This small molecule binds to this protein.
Small molecule (SMILES): CC(=O)N[C@H]1[C@H](O[C@H]2[C@H](O)[C@@H](NC(C)=O)CO[C@@H]2CO)O[C@H](CO)[C@@H](O[C@H]2O[C@H](CO)[C@@H](O)[C@H](O[C@H]3O[C@H](CO)[C@@H](O)[C@H](O)[C@@H]3O)[C@@H]2O)[C@@H]1O

Sequence of chain 1.A:
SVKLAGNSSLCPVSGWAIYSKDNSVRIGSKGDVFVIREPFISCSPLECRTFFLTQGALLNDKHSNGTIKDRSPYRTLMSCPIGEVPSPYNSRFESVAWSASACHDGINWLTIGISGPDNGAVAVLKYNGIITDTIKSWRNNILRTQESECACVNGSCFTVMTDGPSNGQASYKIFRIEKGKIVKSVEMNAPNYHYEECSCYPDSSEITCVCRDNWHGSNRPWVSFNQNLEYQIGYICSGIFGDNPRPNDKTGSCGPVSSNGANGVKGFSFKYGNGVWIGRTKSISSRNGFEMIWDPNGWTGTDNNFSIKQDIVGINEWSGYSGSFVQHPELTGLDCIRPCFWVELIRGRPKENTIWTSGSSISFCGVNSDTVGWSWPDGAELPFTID

Binding-site contacts:
Ligand atom C4 contacts residue ASN65 of chain 1.A at 4.1 Å.
Ligand atom O5 contacts residue ASN65 of chain 1.A at 2.4 Å (h-bond).
Ligand atom C8 contacts residue ASN65 of chain 1.A at 4.4 Å.
Ligand atom C3 contacts residue ASN65 of chain 1.A at 3.7 Å.
Ligand atom N2 contacts residue ASN65 of chain 1.A at 2.8 Å (h-bond).
Ligand atom N2 contacts residue ILE355 of chain 1.A at 4.1 Å.
Ligand atom C7 contacts residue LYS62 of chain 1.A at 4.4 Å.
Ligand atom C8 contacts residue LYS62 of chain 1.A at 4.1 Å.
Ligand atom C1 contacts residue ILE355 of chain 1.A at 4.4 Å (hydrophobic).
Ligand atom C8 contacts residue ILE386 of chain 1.A at 3.8 Å (hydrophobic).
Ligand atom C7 contacts residue ASN65 of chain 1.A at 3.2 Å.
Ligand atom C8 contacts residue ILE355 of chain 1.A at 3.9 Å (hydrophobic).
Ligand atom O7 contacts residue ASN65 of chain 1.A at 3.2 Å (h-bond).
Ligand atom C5 contacts residue ASN65 of chain 1.A at 3.6 Å.
Ligand atom O7 contacts residue LYS62 of chain 1.A at 3.9 Å.
Ligand atom C1 contacts residue ASN65 of chain 1.A at 1.4 Å.
Ligand atom C7 contacts residue ILE355 of chain 1.A at 4.2 Å (hydrophobic).
Ligand atom C2 contacts residue ASN65 of chain 1.A at 2.3 Å.